Sequence of chain 1.B:
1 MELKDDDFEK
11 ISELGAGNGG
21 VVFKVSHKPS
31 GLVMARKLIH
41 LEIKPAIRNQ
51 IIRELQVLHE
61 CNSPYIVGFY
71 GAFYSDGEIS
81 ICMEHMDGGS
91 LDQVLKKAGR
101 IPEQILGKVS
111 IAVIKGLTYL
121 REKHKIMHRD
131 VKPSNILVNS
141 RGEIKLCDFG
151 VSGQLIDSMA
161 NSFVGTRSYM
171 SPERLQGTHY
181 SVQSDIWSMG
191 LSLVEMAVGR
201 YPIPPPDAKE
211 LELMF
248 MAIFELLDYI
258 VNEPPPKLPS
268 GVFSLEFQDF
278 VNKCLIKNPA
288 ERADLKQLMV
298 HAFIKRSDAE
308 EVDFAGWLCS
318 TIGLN

This protein binds this small molecule.
Small molecule (SMILES): O=C(NOC[C@H](O)CO)c1ccc(F)c(F)c1Nc1ccc(I)cc1F

Binding-site contacts:
Ligand atom C06 contacts residue ILE81 of chain 1.B at 3.8 Å (hydrophobic).
Ligand atom C12 contacts residue PHE149 of chain 1.B at 3.3 Å (hydrophobic).
Ligand atom C18 contacts residue ATP1 of chain 1.H at 3.6 Å.
Ligand atom O22 contacts residue ATP1 of chain 1.H at 2.4 Å (h-bond).
Ligand atom F26 contacts residue GLY150 of chain 1.B at 3.5 Å.
Ligand atom O16 contacts residue ASP148 of chain 1.B at 3.8 Å.
Ligand atom F24 contacts residue ASP148 of chain 1.B at 3.2 Å.
Ligand atom C05 contacts residue ASP148 of chain 1.B at 3.8 Å.
Ligand atom C13 contacts residue LEU155 of chain 1.B at 3.7 Å (hydrophobic).
Ligand atom F24 contacts residue LYS37 of chain 1.B at 3.6 Å.
Ligand atom F26 contacts residue SER152 of chain 1.B at 3.1 Å.
Ligand atom C02 contacts residue ASP148 of chain 1.B at 3.4 Å.
Ligand atom O22 contacts residue GLY20 of chain 1.B at 3.4 Å.
Ligand atom N15 contacts residue ASP148 of chain 1.B at 3.6 Å.
Ligand atom F25 contacts residue LEU55 of chain 1.B at 3.3 Å.
Ligand atom C01 contacts residue ASP148 of chain 1.B at 3.5 Å.
Ligand atom F26 contacts residue PHE149 of chain 1.B at 3.4 Å.
Ligand atom C20 contacts residue GLY20 of chain 1.B at 3.7 Å.
Ligand atom C03 contacts residue ASP148 of chain 1.B at 3.5 Å.
Ligand atom F26 contacts residue VAL151 of chain 1.B at 3.2 Å.
Ligand atom C04 contacts residue ASP148 of chain 1.B at 3.7 Å.
Ligand atom C18 contacts residue LYS37 of chain 1.B at 3.5 Å.
Ligand atom F24 contacts residue ILE81 of chain 1.B at 3.5 Å.
Ligand atom C20 contacts residue ATP1 of chain 1.H at 3.8 Å.
Ligand atom C12 contacts residue LEU155 of chain 1.B at 3.6 Å (hydrophobic).
Ligand atom O21 contacts residue ATP1 of chain 1.H at 3.0 Å (h-bond).
Ligand atom N07 contacts residue ILE81 of chain 1.B at 3.7 Å.
Ligand atom O22 contacts residue LYS37 of chain 1.B at 3.3 Å.
Ligand atom F25 contacts residue PHE149 of chain 1.B at 3.3 Å.
Ligand atom I23 contacts residue VAL67 of chain 1.B at 3.2 Å.
Ligand atom O17 contacts residue MET159 of chain 1.B at 3.7 Å.
Ligand atom O21 contacts residue GLY19 of chain 1.B at 3.5 Å (h-bond).
Ligand atom C06 contacts residue ASP148 of chain 1.B at 3.2 Å.
Ligand atom C05 contacts residue MET83 of chain 1.B at 3.7 Å (hydrophobic).
Ligand atom C02 contacts residue PHE149 of chain 1.B at 3.5 Å (hydrophobic).
Ligand atom C13 contacts residue PHE149 of chain 1.B at 3.2 Å (hydrophobic).
Ligand atom C14 contacts residue LYS37 of chain 1.B at 3.7 Å.
Ligand atom O16 contacts residue LYS37 of chain 1.B at 2.9 Å (salt-bridge).
Ligand atom F25 contacts residue VAL151 of chain 1.B at 3.1 Å.
Ligand atom C10 contacts residue MET159 of chain 1.B at 3.5 Å (hydrophobic).